Sequence of chain 1.B:
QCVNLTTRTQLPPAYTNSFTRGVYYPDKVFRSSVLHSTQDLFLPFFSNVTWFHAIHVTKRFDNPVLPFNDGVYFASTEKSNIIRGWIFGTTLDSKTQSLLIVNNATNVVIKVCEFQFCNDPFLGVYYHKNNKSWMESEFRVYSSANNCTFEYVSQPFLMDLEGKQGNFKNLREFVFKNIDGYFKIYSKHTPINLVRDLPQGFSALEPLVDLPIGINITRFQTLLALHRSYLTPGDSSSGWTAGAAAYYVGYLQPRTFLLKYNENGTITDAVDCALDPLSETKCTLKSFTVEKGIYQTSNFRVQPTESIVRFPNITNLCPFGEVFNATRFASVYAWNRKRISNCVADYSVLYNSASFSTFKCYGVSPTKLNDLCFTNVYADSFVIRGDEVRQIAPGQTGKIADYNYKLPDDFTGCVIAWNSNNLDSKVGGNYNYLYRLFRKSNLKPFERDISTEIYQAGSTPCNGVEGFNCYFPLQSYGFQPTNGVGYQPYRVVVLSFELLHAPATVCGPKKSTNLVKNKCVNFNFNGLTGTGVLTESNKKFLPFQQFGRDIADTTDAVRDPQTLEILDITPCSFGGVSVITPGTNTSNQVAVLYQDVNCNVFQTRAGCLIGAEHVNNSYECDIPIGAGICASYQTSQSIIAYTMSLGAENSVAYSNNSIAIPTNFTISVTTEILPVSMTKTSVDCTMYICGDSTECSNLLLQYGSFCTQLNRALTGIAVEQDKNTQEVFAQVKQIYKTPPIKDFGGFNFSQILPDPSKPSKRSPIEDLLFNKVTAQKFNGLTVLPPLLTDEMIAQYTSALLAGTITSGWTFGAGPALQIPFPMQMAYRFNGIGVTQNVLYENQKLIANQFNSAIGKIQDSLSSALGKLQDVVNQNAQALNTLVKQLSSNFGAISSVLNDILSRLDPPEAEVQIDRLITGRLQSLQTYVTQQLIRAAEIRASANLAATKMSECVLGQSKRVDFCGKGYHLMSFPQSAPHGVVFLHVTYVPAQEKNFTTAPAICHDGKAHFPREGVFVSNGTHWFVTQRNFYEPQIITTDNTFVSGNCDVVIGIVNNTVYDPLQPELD

Binding-site contacts:
Ligand atom N2 contacts residue ASN1134 of chain 1.B at 2.9 Å (h-bond).
Ligand atom O5 contacts residue ASN1134 of chain 1.B at 2.4 Å (h-bond).
Ligand atom C5 contacts residue ASN1134 of chain 1.B at 3.7 Å.
Ligand atom O7 contacts residue ASN1134 of chain 1.B at 4.3 Å.
Ligand atom C7 contacts residue ASN1134 of chain 1.B at 3.8 Å.
Ligand atom C1 contacts residue ASN1134 of chain 1.B at 1.4 Å.
Ligand atom C4 contacts residue ASN1134 of chain 1.B at 4.2 Å.
Ligand atom C3 contacts residue ASN1134 of chain 1.B at 3.8 Å.
Ligand atom O6 contacts residue ASN1134 of chain 1.B at 4.1 Å.
Ligand atom C2 contacts residue ASN1134 of chain 1.B at 2.5 Å.
Ligand atom O6 contacts residue ILE1132 of chain 1.B at 4.0 Å.

A small-molecule ligand and the protein it binds are described below.
Small molecule (SMILES): CC(=O)N[C@@H]1[C@@H](O)[C@H](O)[C@@H](CO)O[C@H]1O